The protein below binds the small molecule below.
Small molecule (SMILES): O=C(O)CCC(=O)c1ccc2c(c1)OCCCO2

Binding-site contacts:
Ligand atom C09 contacts residue GLN30 of chain 1.A at 4.0 Å.
Ligand atom C04 contacts residue ARG34 of chain 1.A at 4.1 Å.
Ligand atom C08 contacts residue PHE33 of chain 1.A at 3.7 Å (hydrophobic).
Ligand atom O03 contacts residue ARG62 of chain 1.A at 2.8 Å (salt-bridge).
Ligand atom C04 contacts residue GLN30 of chain 1.A at 4.4 Å.
Ligand atom C09 contacts residue PHE33 of chain 1.A at 3.4 Å (hydrophobic).
Ligand atom C14 contacts residue ILE96 of chain 1.A at 4.2 Å (hydrophobic).
Ligand atom O12 contacts residue PHE33 of chain 1.A at 4.1 Å.
Ligand atom C18 contacts residue PHE33 of chain 1.A at 3.8 Å (hydrophobic).
Ligand atom C06 contacts residue PHE33 of chain 1.A at 4.2 Å (hydrophobic).
Ligand atom C15 contacts residue THR48 of chain 1.A at 4.3 Å.
Ligand atom C14 contacts residue NAP1 of chain 1.E at 3.4 Å.
Ligand atom C18 contacts residue LEU52 of chain 1.A at 4.4 Å (hydrophobic).
Ligand atom C15 contacts residue PHE33 of chain 1.A at 4.1 Å (hydrophobic).
Ligand atom C13 contacts residue ILE22 of chain 1.A at 3.7 Å (hydrophobic).
Ligand atom O01 contacts residue ARG62 of chain 1.A at 2.7 Å (salt-bridge).
Ligand atom C11 contacts residue PHE33 of chain 1.A at 4.0 Å (hydrophobic).
Ligand atom O01 contacts residue ARG34 of chain 1.A at 3.2 Å (salt-bridge).
Ligand atom C13 contacts residue GOL1 of chain 1.F at 4.4 Å.
Ligand atom O03 contacts residue ARG34 of chain 1.A at 3.4 Å.
Ligand atom C15 contacts residue LEU52 of chain 1.A at 4.4 Å (hydrophobic).
Ligand atom C17 contacts residue PHE33 of chain 1.A at 3.9 Å (hydrophobic).
Ligand atom C10 contacts residue PHE33 of chain 1.A at 3.6 Å (hydrophobic).
Ligand atom O01 contacts residue PRO60 of chain 1.A at 4.0 Å.
Ligand atom O16 contacts residue LEU52 of chain 1.A at 3.4 Å.
Ligand atom C05 contacts residue GLN30 of chain 1.A at 3.8 Å.
Ligand atom C02 contacts residue ARG62 of chain 1.A at 3.4 Å.
Ligand atom O07 contacts residue LEU59 of chain 1.A at 3.5 Å.
Ligand atom C14 contacts residue THR48 of chain 1.A at 4.0 Å.
Ligand atom O03 contacts residue PHE33 of chain 1.A at 3.6 Å.
Ligand atom C10 contacts residue GOL1 of chain 1.F at 4.0 Å.
Ligand atom C17 contacts residue LEU52 of chain 1.A at 4.4 Å (hydrophobic).
Ligand atom C15 contacts residue ILE96 of chain 1.A at 3.9 Å (hydrophobic).
Ligand atom C11 contacts residue GOL1 of chain 1.F at 4.4 Å.
Ligand atom O16 contacts residue PHE33 of chain 1.A at 4.3 Å.
Ligand atom C13 contacts residue NAP1 of chain 1.E at 3.6 Å.
Ligand atom O12 contacts residue GOL1 of chain 1.F at 4.3 Å.
Ligand atom C18 contacts residue LEU59 of chain 1.A at 4.1 Å (hydrophobic).
Ligand atom O12 contacts residue NAP1 of chain 1.E at 4.3 Å.
Ligand atom C02 contacts residue ARG34 of chain 1.A at 3.7 Å.

Sequence of chain 1.A:
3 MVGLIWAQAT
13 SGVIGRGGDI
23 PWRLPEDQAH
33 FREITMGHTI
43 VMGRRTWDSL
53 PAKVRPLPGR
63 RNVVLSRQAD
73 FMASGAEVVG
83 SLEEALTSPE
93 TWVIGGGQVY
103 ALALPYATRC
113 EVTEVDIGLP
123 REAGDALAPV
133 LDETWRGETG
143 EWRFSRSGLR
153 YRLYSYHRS